Binding-site contacts:
Ligand atom C3 contacts residue ASN736 of chain 1.A at 3.8 Å.
Ligand atom O7 contacts residue ASN736 of chain 1.A at 3.6 Å.
Ligand atom O6 contacts residue GLN945 of chain 1.A at 3.1 Å (h-bond).
Ligand atom O5 contacts residue ASN736 of chain 1.A at 2.4 Å (h-bond).
Ligand atom N2 contacts residue ASN736 of chain 1.A at 2.9 Å (h-bond).
Ligand atom O7 contacts residue GLN1090 of chain 1.A at 3.7 Å.
Ligand atom C5 contacts residue ASN736 of chain 1.A at 3.7 Å.
Ligand atom C7 contacts residue ASN736 of chain 1.A at 3.4 Å.
Ligand atom C7 contacts residue GLN1090 of chain 1.A at 4.5 Å.
Ligand atom C5 contacts residue GLN945 of chain 1.A at 4.3 Å.
Ligand atom C6 contacts residue GLN945 of chain 1.A at 4.3 Å.
Ligand atom C4 contacts residue ASN736 of chain 1.A at 4.2 Å.
Ligand atom C7 contacts residue LEU941 of chain 1.A at 3.8 Å (hydrophobic).
Ligand atom C5 contacts residue LEU941 of chain 1.A at 4.5 Å (hydrophobic).
Ligand atom C8 contacts residue LEU941 of chain 1.A at 4.1 Å (hydrophobic).
Ligand atom O7 contacts residue LEU941 of chain 1.A at 3.4 Å.
Ligand atom C2 contacts residue ASN736 of chain 1.A at 2.4 Å.
Ligand atom O4 contacts residue LEU941 of chain 1.A at 4.0 Å.
Ligand atom C1 contacts residue ASN736 of chain 1.A at 1.4 Å.

This small molecule binds to this protein.
Small molecule (SMILES): CC(=O)N[C@H]1[C@H](O[C@H]2[C@H](O)[C@@H](NC(C)=O)CO[C@@H]2CO)O[C@H](CO)[C@@H](O)[C@@H]1O

Sequence of chain 1.A:
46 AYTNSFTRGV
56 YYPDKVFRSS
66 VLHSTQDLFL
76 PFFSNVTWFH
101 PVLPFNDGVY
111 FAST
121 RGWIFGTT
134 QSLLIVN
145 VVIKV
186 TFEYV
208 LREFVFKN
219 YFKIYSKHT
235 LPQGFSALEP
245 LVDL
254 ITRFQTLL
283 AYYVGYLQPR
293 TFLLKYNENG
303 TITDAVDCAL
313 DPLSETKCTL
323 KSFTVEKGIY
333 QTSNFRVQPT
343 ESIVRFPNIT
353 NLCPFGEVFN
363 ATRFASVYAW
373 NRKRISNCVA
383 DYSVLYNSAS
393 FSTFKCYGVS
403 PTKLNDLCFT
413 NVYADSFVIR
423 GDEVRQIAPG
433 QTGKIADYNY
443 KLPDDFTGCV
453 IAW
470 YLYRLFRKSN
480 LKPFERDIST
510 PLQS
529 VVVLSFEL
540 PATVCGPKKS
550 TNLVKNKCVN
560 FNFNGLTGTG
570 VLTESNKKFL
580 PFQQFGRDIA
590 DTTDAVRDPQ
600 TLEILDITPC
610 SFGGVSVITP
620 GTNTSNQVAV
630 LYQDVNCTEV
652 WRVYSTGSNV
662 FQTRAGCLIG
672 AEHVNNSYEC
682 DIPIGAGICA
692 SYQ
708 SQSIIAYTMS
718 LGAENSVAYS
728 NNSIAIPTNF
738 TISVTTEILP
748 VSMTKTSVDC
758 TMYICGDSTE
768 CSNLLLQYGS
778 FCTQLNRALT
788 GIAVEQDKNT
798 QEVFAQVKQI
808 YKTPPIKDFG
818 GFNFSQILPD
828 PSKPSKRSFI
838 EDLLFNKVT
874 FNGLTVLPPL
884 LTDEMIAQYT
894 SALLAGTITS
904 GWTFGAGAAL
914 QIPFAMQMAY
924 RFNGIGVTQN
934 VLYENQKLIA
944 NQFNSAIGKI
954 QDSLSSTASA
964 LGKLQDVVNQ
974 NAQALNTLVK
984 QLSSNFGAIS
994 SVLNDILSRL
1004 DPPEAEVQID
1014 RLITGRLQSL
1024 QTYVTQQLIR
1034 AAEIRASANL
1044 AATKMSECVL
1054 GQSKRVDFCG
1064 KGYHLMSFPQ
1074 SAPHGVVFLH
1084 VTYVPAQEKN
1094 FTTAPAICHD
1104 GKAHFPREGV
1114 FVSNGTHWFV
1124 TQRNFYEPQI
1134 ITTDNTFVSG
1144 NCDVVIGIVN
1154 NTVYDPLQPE